Sequence of chain 1.G:
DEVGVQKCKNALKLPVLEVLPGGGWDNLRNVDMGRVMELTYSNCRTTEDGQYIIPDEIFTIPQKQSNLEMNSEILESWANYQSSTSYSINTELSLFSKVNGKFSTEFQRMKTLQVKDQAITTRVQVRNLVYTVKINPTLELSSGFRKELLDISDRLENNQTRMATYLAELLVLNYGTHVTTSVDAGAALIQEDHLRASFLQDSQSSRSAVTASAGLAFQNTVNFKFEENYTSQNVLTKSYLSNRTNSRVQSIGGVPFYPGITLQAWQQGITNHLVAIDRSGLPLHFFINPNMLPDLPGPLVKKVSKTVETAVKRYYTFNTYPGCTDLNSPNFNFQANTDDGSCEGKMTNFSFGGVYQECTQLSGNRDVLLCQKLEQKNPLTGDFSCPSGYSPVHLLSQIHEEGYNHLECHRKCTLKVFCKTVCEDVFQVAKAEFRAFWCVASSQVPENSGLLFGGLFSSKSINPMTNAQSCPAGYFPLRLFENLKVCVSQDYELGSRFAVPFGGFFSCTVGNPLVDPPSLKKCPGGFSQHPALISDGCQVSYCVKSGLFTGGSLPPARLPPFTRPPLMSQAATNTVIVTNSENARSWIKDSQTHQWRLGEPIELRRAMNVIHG

The protein below binds the small molecule below.
Small molecule (SMILES): CC(=O)N[C@@H]1[C@@H](O)[C@H](O)[C@@H](CO)O[C@H]1O

Binding-site contacts:
Ligand atom C2 contacts residue ASN168 of chain 1.H at 2.5 Å.
Ligand atom C8 contacts residue ASN168 of chain 1.H at 4.4 Å.
Ligand atom C4 contacts residue ASN168 of chain 1.H at 4.2 Å.
Ligand atom C8 contacts residue ASP434 of chain 1.G at 4.0 Å.
Ligand atom N2 contacts residue LEU416 of chain 1.G at 4.2 Å.
Ligand atom O7 contacts residue LEU416 of chain 1.G at 3.9 Å.
Ligand atom O5 contacts residue ASN168 of chain 1.H at 2.4 Å (h-bond).
Ligand atom O7 contacts residue ASN168 of chain 1.H at 3.1 Å (h-bond).
Ligand atom C1 contacts residue ASN168 of chain 1.H at 1.4 Å.
Ligand atom C7 contacts residue ASN168 of chain 1.H at 3.2 Å.
Ligand atom C5 contacts residue ASN168 of chain 1.H at 3.7 Å.
Ligand atom C7 contacts residue LEU416 of chain 1.G at 3.9 Å (hydrophobic).
Ligand atom C3 contacts residue ASN168 of chain 1.H at 3.8 Å.
Ligand atom N2 contacts residue ASN168 of chain 1.H at 2.9 Å (h-bond).
Ligand atom C8 contacts residue LEU416 of chain 1.G at 4.0 Å (hydrophobic).
Ligand atom O3 contacts residue LEU416 of chain 1.G at 3.8 Å.

Sequence of chain 1.H:
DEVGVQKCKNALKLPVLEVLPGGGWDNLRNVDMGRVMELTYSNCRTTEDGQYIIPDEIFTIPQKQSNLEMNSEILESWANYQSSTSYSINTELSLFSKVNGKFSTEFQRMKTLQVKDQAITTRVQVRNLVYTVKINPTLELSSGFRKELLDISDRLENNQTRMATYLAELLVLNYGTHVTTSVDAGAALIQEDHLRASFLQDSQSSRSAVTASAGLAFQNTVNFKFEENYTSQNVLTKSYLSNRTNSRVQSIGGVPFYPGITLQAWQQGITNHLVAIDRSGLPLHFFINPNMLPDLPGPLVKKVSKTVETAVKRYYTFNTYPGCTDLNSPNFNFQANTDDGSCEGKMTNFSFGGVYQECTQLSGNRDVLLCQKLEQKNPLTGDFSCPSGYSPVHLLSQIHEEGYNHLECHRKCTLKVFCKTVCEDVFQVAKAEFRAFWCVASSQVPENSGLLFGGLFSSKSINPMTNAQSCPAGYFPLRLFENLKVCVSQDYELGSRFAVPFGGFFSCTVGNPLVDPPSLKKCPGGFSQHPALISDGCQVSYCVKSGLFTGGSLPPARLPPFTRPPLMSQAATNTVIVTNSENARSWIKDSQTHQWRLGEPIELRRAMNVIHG